Sequence of chain 1.A:
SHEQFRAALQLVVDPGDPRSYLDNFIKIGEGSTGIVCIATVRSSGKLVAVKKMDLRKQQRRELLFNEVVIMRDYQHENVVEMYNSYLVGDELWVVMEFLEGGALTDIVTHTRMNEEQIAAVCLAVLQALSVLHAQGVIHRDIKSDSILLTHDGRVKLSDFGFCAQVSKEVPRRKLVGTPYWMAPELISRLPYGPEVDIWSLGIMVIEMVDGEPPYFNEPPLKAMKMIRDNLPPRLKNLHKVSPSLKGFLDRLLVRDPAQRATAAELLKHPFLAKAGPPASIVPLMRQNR

Binding-site contacts:
Ligand atom C20 contacts residue VAL36 of chain 1.A at 3.7 Å (hydrophobic).
Ligand atom C13 contacts residue ASP145 of chain 1.A at 3.7 Å.
Ligand atom C10 contacts residue VAL36 of chain 1.A at 3.8 Å (hydrophobic).
Ligand atom N34 contacts residue LEU148 of chain 1.A at 3.5 Å.
Ligand atom O11 contacts residue GLU30 of chain 1.A at 3.7 Å.
Ligand atom C4 contacts residue ALA49 of chain 1.A at 3.6 Å (hydrophobic).
Ligand atom C2 contacts residue LEU99 of chain 1.A at 3.5 Å (hydrophobic).
Ligand atom O26 contacts residue PHE160 of chain 1.A at 3.0 Å (h-bond).
Ligand atom O26 contacts residue GLU67 of chain 1.A at 3.1 Å (salt-bridge).
Ligand atom O11 contacts residue VAL36 of chain 1.A at 3.2 Å.
Ligand atom N7 contacts residue VAL36 of chain 1.A at 3.8 Å.
Ligand atom C27 contacts residue PHE160 of chain 1.A at 3.8 Å (hydrophobic).
Ligand atom C29 contacts residue MET82 of chain 1.A at 3.7 Å (hydrophobic).
Ligand atom C4 contacts residue GLU97 of chain 1.A at 3.3 Å.
Ligand atom C8 contacts residue VAL36 of chain 1.A at 3.8 Å (hydrophobic).
Ligand atom C23 contacts residue ASP159 of chain 1.A at 3.5 Å.
Ligand atom O11 contacts residue GLY29 of chain 1.A at 3.5 Å.
Ligand atom N1 contacts residue LEU99 of chain 1.A at 2.3 Å (h-bond).
Ligand atom C28 contacts residue PHE160 of chain 1.A at 3.7 Å (hydrophobic).
Ligand atom C16 contacts residue ASP145 of chain 1.A at 3.7 Å.
Ligand atom C28 contacts residue VAL80 of chain 1.A at 3.7 Å (hydrophobic).
Ligand atom C15 contacts residue ASP145 of chain 1.A at 3.5 Å.
Ligand atom C24 contacts residue ASP159 of chain 1.A at 3.6 Å.
Ligand atom C19 contacts residue VAL36 of chain 1.A at 3.5 Å (hydrophobic).
Ligand atom N3 contacts residue GLU97 of chain 1.A at 3.6 Å.
Ligand atom C14 contacts residue ALA103 of chain 1.A at 3.5 Å (hydrophobic).
Ligand atom C5 contacts residue LEU148 of chain 1.A at 3.7 Å (hydrophobic).
Ligand atom O11 contacts residue GLY31 of chain 1.A at 3.4 Å (h-bond).
Ligand atom C21 contacts residue ASP159 of chain 1.A at 3.7 Å.
Ligand atom C9 contacts residue VAL36 of chain 1.A at 3.6 Å (hydrophobic).
Ligand atom C29 contacts residue VAL80 of chain 1.A at 3.8 Å (hydrophobic).
Ligand atom C6 contacts residue LEU148 of chain 1.A at 3.5 Å (hydrophobic).
Ligand atom C22 contacts residue ASP159 of chain 1.A at 3.9 Å.
Ligand atom C32 contacts residue SER158 of chain 1.A at 3.9 Å.
Ligand atom C25 contacts residue GLU67 of chain 1.A at 3.8 Å.
Ligand atom C2 contacts residue LEU148 of chain 1.A at 3.7 Å (hydrophobic).
Ligand atom N3 contacts residue LEU99 of chain 1.A at 3.1 Å (h-bond).
Ligand atom N1 contacts residue PHE98 of chain 1.A at 3.7 Å.
Ligand atom C31 contacts residue GLU67 of chain 1.A at 3.6 Å.
Ligand atom N17 contacts residue ASP145 of chain 1.A at 3.2 Å (salt-bridge).

A protein and the small-molecule ligand that binds it are described below.
Small molecule (SMILES): Nc1nccc(-n2cc(C(=O)N3CCC[C@@H](N)C3)c3ccc(C#CC4(O)CCCCC4)cc32)n1